Sequence of chain 1.E:
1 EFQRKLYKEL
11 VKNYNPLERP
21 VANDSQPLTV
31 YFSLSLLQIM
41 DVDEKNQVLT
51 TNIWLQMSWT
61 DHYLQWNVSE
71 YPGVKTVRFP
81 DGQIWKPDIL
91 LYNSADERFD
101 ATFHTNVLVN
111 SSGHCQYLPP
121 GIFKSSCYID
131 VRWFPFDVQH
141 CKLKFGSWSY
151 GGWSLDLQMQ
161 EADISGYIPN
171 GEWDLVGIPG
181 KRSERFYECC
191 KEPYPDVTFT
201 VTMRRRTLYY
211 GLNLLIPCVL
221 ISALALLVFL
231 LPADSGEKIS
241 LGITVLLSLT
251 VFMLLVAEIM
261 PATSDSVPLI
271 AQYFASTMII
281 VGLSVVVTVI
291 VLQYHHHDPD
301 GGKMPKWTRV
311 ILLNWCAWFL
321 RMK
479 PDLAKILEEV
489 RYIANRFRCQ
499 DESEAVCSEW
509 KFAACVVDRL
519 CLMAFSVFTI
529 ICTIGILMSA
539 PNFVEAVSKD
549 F

Binding-site contacts:
Ligand atom C1 contacts residue CYS189 of chain 1.D at 4.0 Å (hydrophobic).
Ligand atom C3 contacts residue TYR92 of chain 1.D at 3.5 Å (hydrophobic).
Ligand atom N1 contacts residue TYR92 of chain 1.D at 2.8 Å (h-bond).
Ligand atom C2 contacts residue CYS189 of chain 1.D at 3.6 Å (hydrophobic).
Ligand atom C3 contacts residue TYR194 of chain 1.D at 3.6 Å (hydrophobic).
Ligand atom N2 contacts residue LEU118 of chain 1.E at 3.6 Å.
Ligand atom C6 contacts residue TRP148 of chain 1.D at 3.3 Å (hydrophobic).
Ligand atom CL contacts residue ASN106 of chain 1.E at 3.6 Å.
Ligand atom CL contacts residue LEU108 of chain 1.E at 3.4 Å.
Ligand atom C10 contacts residue LEU118 of chain 1.E at 3.6 Å (hydrophobic).
Ligand atom C4 contacts residue TYR187 of chain 1.D at 3.7 Å (hydrophobic).
Ligand atom C3 contacts residue TRP148 of chain 1.D at 4.0 Å (hydrophobic).
Ligand atom C3 contacts residue TYR187 of chain 1.D at 3.9 Å (hydrophobic).
Ligand atom N1 contacts residue TYR194 of chain 1.D at 3.7 Å.
Ligand atom C8 contacts residue LEU118 of chain 1.E at 3.8 Å (hydrophobic).
Ligand atom C7 contacts residue LEU118 of chain 1.E at 3.9 Å (hydrophobic).
Ligand atom C1 contacts residue TRP148 of chain 1.D at 3.5 Å (hydrophobic).
Ligand atom C5 contacts residue TRP54 of chain 1.E at 3.4 Å (hydrophobic).
Ligand atom C2 contacts residue TYR194 of chain 1.D at 3.8 Å (hydrophobic).
Ligand atom C5 contacts residue TYR92 of chain 1.D at 3.8 Å (hydrophobic).
Ligand atom N1 contacts residue TRP148 of chain 1.D at 2.9 Å (h-bond).
Ligand atom C8 contacts residue TYR194 of chain 1.D at 3.4 Å (hydrophobic).
Ligand atom C8 contacts residue TRP148 of chain 1.D at 3.7 Å (hydrophobic).
Ligand atom C11 contacts residue LEU118 of chain 1.E at 3.6 Å (hydrophobic).
Ligand atom C4 contacts residue TRP54 of chain 1.E at 3.8 Å (hydrophobic).
Ligand atom C5 contacts residue TRP148 of chain 1.D at 3.9 Å (hydrophobic).
Ligand atom C9 contacts residue LEU118 of chain 1.E at 3.7 Å (hydrophobic).
Ligand atom N1 contacts residue SER147 of chain 1.D at 3.9 Å.
Ligand atom C6 contacts residue TYR92 of chain 1.D at 3.9 Å (hydrophobic).
Ligand atom C11 contacts residue TRP148 of chain 1.D at 3.2 Å (hydrophobic).
Ligand atom C8 contacts residue CYS190 of chain 1.D at 3.5 Å (hydrophobic).
Ligand atom C2 contacts residue TRP148 of chain 1.D at 4.0 Å (hydrophobic).
Ligand atom C2 contacts residue CYS190 of chain 1.D at 3.8 Å (hydrophobic).
Ligand atom N2 contacts residue TRP148 of chain 1.D at 3.6 Å.
Ligand atom C4 contacts residue TYR92 of chain 1.D at 3.8 Å (hydrophobic).
Ligand atom C7 contacts residue TRP148 of chain 1.D at 3.1 Å (hydrophobic).
Ligand atom C9 contacts residue TYR194 of chain 1.D at 3.5 Å (hydrophobic).
Ligand atom C10 contacts residue TRP148 of chain 1.D at 4.1 Å (hydrophobic).
Ligand atom CL contacts residue GLN116 of chain 1.E at 3.5 Å.
Ligand atom C10 contacts residue SER149 of chain 1.D at 4.1 Å.

A protein and the small-molecule ligand that binds it are described below.
Small molecule (SMILES): Clc1ccc([C@H]2C[C@@H]3CC[C@H]2N3)cn1

Sequence of chain 1.D:
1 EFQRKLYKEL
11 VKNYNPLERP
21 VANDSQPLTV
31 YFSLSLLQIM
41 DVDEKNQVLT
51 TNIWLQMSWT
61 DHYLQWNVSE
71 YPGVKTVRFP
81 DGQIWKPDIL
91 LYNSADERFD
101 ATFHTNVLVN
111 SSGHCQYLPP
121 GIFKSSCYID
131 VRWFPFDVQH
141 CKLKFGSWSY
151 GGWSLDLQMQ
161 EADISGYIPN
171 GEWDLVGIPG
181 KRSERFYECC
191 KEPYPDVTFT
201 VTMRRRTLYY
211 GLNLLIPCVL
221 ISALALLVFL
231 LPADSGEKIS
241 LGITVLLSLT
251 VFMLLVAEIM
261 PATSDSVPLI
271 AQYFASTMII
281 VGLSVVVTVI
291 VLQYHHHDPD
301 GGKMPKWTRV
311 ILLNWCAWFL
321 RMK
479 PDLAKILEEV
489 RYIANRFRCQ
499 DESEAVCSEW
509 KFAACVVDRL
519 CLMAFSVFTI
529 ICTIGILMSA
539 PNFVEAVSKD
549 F